Binding-site contacts:
Ligand atom C1 contacts residue GLN57 of chain 2.A at 4.1 Å.
Ligand atom C4 contacts residue ASN61 of chain 2.A at 4.2 Å.
Ligand atom C3 contacts residue TYR65 of chain 2.A at 4.5 Å (hydrophobic).
Ligand atom C1 contacts residue TYR65 of chain 2.A at 3.8 Å (hydrophobic).
Ligand atom C6 contacts residue ALA74 of chain 2.A at 4.2 Å (hydrophobic).
Ligand atom C1 contacts residue ASP59 of chain 2.A at 4.3 Å.
Ligand atom C2 contacts residue ASP59 of chain 2.A at 3.3 Å.
Ligand atom C2 contacts residue TYR65 of chain 2.A at 3.9 Å (hydrophobic).
Ligand atom C1 contacts residue ASN61 of chain 2.A at 3.5 Å.
Ligand atom C5 contacts residue ASN61 of chain 2.A at 4.0 Å.
Ligand atom O4 contacts residue PO41 of chain 2.H at 4.3 Å.
Ligand atom O4 contacts residue PRO71 of chain 2.A at 3.6 Å.
Ligand atom C6 contacts residue PRO71 of chain 2.A at 4.0 Å (hydrophobic).
Ligand atom C6 contacts residue ASN61 of chain 2.A at 4.2 Å.
Ligand atom O3 contacts residue PO41 of chain 2.H at 3.1 Å (h-bond).
Ligand atom O5 contacts residue ASN61 of chain 2.A at 3.0 Å (h-bond).
Ligand atom O6 contacts residue ALA74 of chain 2.A at 3.7 Å.
Ligand atom C3 contacts residue GLN57 of chain 2.A at 3.8 Å.
Ligand atom O3 contacts residue ASP59 of chain 2.A at 4.4 Å.
Ligand atom C2 contacts residue GLN57 of chain 2.A at 4.0 Å.
Ligand atom O3 contacts residue TYR65 of chain 2.A at 3.8 Å.
Ligand atom O2 contacts residue ASP59 of chain 2.A at 2.7 Å (salt-bridge).
Ligand atom C4 contacts residue GLN57 of chain 2.A at 4.4 Å.
Ligand atom O4 contacts residue TYR65 of chain 2.A at 3.1 Å (h-bond).
Ligand atom C2 contacts residue ASN61 of chain 2.A at 3.9 Å.
Ligand atom O6 contacts residue ASN61 of chain 2.A at 4.4 Å.
Ligand atom O2 contacts residue ASN61 of chain 2.A at 3.1 Å (h-bond).
Ligand atom O2 contacts residue GLN57 of chain 2.A at 3.0 Å (h-bond).
Ligand atom C3 contacts residue ASP59 of chain 2.A at 4.4 Å.
Ligand atom C5 contacts residue ASP59 of chain 2.A at 3.9 Å.
Ligand atom C3 contacts residue PO41 of chain 2.H at 4.1 Å.
Ligand atom O6 contacts residue ASP59 of chain 2.A at 3.4 Å (salt-bridge).
Ligand atom C6 contacts residue ASP59 of chain 2.A at 4.0 Å.
Ligand atom O4 contacts residue ASP59 of chain 2.A at 4.3 Å.
Ligand atom O3 contacts residue GLN57 of chain 2.A at 3.5 Å (h-bond).
Ligand atom C4 contacts residue TYR65 of chain 2.A at 3.9 Å (hydrophobic).

The small molecule below binds the protein below.
Small molecule (SMILES): OC[C@H]1O[C@H](O[C@@H]2[C@H](O)[C@@H](O)O[C@H](CO)[C@H]2O)[C@@H](O)[C@@H](O)[C@@H]1O

Sequence of chain 2.A:
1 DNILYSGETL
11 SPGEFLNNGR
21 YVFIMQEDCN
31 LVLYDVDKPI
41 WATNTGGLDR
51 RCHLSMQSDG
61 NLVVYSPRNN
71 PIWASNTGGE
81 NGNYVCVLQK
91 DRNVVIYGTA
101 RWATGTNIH